Binding-site contacts:
Ligand atom C7 contacts residue LEU102 of chain 1.A at 3.5 Å (hydrophobic).
Ligand atom O26 contacts residue PHE117 of chain 1.A at 3.9 Å.
Ligand atom C5 contacts residue TRP94 of chain 1.A at 3.6 Å (hydrophobic).
Ligand atom C18 contacts residue LEU98 of chain 1.A at 3.6 Å (hydrophobic).
Ligand atom C21 contacts residue ALA61 of chain 1.A at 3.5 Å (hydrophobic).
Ligand atom C5 contacts residue MET95 of chain 1.A at 3.6 Å (hydrophobic).
Ligand atom N22 contacts residue GLN64 of chain 1.A at 3.3 Å (h-bond).
Ligand atom C21 contacts residue LEU57 of chain 1.A at 3.6 Å (hydrophobic).
Ligand atom O26 contacts residue LEU102 of chain 1.A at 3.5 Å.
Ligand atom C17 contacts residue LEU248 of chain 1.A at 3.9 Å (hydrophobic).
Ligand atom O24 contacts residue CYS230 of chain 1.A at 3.2 Å.
Ligand atom C2 contacts residue MET95 of chain 1.A at 3.7 Å (hydrophobic).
Ligand atom C17 contacts residue ASN58 of chain 1.A at 3.4 Å.
Ligand atom C3 contacts residue LEU57 of chain 1.A at 3.6 Å (hydrophobic).
Ligand atom C21 contacts residue GLN64 of chain 1.A at 3.3 Å.
Ligand atom O26 contacts residue LEU98 of chain 1.A at 3.4 Å (h-bond).
Ligand atom C7 contacts residue MET140 of chain 1.A at 3.7 Å (hydrophobic).
Ligand atom C6 contacts residue ALA61 of chain 1.A at 3.9 Å (hydrophobic).
Ligand atom O25 contacts residue CYS230 of chain 1.A at 3.9 Å.
Ligand atom C6 contacts residue ASN58 of chain 1.A at 3.6 Å.
Ligand atom N22 contacts residue ARG105 of chain 1.A at 3.5 Å (salt-bridge).
Ligand atom N22 contacts residue PHE117 of chain 1.A at 3.6 Å.
Ligand atom O27 contacts residue MET95 of chain 1.A at 3.8 Å.
Ligand atom N23 contacts residue ASN58 of chain 1.A at 2.7 Å (h-bond).
Ligand atom C20 contacts residue MET133 of chain 1.A at 3.9 Å (hydrophobic).
Ligand atom C16 contacts residue MET133 of chain 1.A at 3.4 Å (hydrophobic).
Ligand atom O25 contacts residue THR233 of chain 1.A at 3.7 Å.
Ligand atom C18 contacts residue LEU102 of chain 1.A at 3.8 Å (hydrophobic).
Ligand atom C16 contacts residue LEU57 of chain 1.A at 3.8 Å (hydrophobic).
Ligand atom C6 contacts residue LEU57 of chain 1.A at 3.8 Å (hydrophobic).
Ligand atom O25 contacts residue PHE229 of chain 1.A at 3.4 Å.
Ligand atom C18 contacts residue SER99 of chain 1.A at 3.5 Å.
Ligand atom C15 contacts residue GLN64 of chain 1.A at 3.5 Å.
Ligand atom C3 contacts residue ALA61 of chain 1.A at 3.9 Å (hydrophobic).
Ligand atom C4 contacts residue PHE117 of chain 1.A at 3.9 Å (hydrophobic).
Ligand atom C19 contacts residue MET133 of chain 1.A at 3.7 Å (hydrophobic).
Ligand atom C17 contacts residue TRP94 of chain 1.A at 3.9 Å (hydrophobic).
Ligand atom C21 contacts residue LEU60 of chain 1.A at 3.6 Å (hydrophobic).
Ligand atom O24 contacts residue MET95 of chain 1.A at 3.5 Å.
Ligand atom C2 contacts residue LEU98 of chain 1.A at 3.8 Å (hydrophobic).

Sequence of chain 1.A:
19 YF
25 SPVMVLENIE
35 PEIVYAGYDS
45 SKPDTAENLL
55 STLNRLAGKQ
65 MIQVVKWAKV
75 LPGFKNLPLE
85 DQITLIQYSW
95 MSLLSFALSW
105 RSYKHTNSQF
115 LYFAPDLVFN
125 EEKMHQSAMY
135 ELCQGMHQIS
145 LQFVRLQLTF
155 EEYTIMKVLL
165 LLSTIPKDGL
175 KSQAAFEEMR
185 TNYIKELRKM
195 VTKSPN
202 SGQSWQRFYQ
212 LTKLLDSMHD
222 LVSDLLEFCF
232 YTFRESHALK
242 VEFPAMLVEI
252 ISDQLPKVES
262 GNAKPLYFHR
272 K

The protein below binds the small molecule below.
Small molecule (SMILES): Cc1noc2c1-c1ccc(cc1)CNS(=O)(=O)CCCc1cccc(c1)OC2